Binding-site contacts:
Ligand atom O6 contacts residue THR410 of chain 1.A at 4.0 Å.
Ligand atom O7 contacts residue ASN408 of chain 1.A at 3.4 Å (h-bond).
Ligand atom C7 contacts residue ILE398 of chain 1.A at 4.4 Å (hydrophobic).
Ligand atom C8 contacts residue ILE451 of chain 1.A at 3.9 Å (hydrophobic).
Ligand atom O5 contacts residue ASN408 of chain 1.A at 2.3 Å (h-bond).
Ligand atom C4 contacts residue ASN408 of chain 1.A at 4.2 Å.
Ligand atom C5 contacts residue SER449 of chain 1.A at 4.4 Å.
Ligand atom C2 contacts residue ASN408 of chain 1.A at 2.5 Å.
Ligand atom C3 contacts residue ASN408 of chain 1.A at 3.7 Å.
Ligand atom C5 contacts residue ASN408 of chain 1.A at 3.6 Å.
Ligand atom N2 contacts residue ASN408 of chain 1.A at 2.9 Å (h-bond).
Ligand atom C1 contacts residue ASN408 of chain 1.A at 1.4 Å.
Ligand atom O7 contacts residue ILE398 of chain 1.A at 3.5 Å.
Ligand atom C7 contacts residue ASN408 of chain 1.A at 3.3 Å.
Ligand atom C8 contacts residue ASN408 of chain 1.A at 4.5 Å.

This small molecule binds to this protein.
Small molecule (SMILES): CC(=O)N[C@@H]1[C@@H](O)[C@H](O)[C@@H](CO)O[C@H]1O

Sequence of chain 1.A:
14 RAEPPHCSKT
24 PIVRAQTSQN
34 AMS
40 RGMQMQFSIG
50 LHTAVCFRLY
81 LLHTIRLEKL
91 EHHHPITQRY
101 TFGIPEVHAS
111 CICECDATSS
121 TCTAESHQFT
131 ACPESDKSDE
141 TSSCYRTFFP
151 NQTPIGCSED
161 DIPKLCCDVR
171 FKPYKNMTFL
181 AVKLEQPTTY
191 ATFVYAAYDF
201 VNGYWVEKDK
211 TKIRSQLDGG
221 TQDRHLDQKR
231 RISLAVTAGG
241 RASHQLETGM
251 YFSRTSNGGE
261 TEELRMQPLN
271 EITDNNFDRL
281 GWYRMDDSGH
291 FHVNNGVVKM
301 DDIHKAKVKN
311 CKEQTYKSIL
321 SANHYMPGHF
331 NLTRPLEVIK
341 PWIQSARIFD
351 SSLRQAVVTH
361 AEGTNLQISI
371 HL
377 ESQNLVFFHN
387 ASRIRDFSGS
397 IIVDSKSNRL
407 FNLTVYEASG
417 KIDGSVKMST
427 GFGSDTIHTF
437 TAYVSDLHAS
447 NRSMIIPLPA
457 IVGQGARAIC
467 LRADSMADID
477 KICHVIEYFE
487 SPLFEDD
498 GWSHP